This protein binds this small molecule.
Small molecule (SMILES): CC(=O)N[C@H]1[C@H](O[C@H]2[C@H](O)[C@@H](NC(C)=O)CO[C@@H]2CO)O[C@H](CO)[C@@H](O)[C@@H]1O

Sequence of chain 3.A:
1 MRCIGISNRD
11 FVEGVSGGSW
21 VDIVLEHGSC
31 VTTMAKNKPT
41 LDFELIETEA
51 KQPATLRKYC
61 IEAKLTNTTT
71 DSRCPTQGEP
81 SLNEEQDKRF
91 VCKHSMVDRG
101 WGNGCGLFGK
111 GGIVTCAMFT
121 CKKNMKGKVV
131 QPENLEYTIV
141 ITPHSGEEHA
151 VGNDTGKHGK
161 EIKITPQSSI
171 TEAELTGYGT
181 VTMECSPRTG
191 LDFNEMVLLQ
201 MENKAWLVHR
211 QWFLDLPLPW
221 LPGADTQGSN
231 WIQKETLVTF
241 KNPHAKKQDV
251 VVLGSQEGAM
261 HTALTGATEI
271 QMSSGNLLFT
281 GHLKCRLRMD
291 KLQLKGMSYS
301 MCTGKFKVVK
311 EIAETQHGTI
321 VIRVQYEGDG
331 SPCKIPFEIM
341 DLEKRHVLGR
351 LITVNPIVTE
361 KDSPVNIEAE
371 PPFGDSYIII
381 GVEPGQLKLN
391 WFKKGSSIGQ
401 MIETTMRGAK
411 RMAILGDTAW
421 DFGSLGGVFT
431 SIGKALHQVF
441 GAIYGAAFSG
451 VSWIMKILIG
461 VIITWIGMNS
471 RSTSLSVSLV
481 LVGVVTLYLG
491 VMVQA

Sequence of chain 42.A:
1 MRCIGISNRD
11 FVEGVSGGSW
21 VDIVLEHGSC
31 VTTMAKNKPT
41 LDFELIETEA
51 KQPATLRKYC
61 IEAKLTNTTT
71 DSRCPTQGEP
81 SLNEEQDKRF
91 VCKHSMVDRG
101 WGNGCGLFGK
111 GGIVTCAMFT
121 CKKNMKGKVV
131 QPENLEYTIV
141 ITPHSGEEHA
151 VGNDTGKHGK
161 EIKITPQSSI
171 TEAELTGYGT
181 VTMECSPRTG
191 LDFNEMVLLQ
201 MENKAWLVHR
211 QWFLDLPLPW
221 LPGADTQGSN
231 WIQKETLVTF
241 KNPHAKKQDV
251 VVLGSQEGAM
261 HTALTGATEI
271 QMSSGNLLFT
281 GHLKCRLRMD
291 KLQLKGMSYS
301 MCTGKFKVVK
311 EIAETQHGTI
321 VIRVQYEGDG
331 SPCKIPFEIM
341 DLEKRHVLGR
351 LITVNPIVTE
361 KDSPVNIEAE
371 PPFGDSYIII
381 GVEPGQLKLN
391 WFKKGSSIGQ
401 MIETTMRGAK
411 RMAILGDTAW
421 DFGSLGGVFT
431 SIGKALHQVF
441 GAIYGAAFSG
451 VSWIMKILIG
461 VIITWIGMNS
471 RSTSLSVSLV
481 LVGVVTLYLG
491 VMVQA

Binding-site contacts:
Ligand atom O7 contacts residue HIS149 of chain 3.A at 3.3 Å.
Ligand atom C2 contacts residue HIS149 of chain 3.A at 3.4 Å.
Ligand atom O5 contacts residue HIS158 of chain 3.A at 3.2 Å.
Ligand atom O5 contacts residue HIS149 of chain 3.A at 3.6 Å (h-bond).
Ligand atom C5 contacts residue HIS158 of chain 3.A at 4.0 Å.
Ligand atom C4 contacts residue ASN153 of chain 3.A at 4.2 Å.
Ligand atom O3 contacts residue HIS149 of chain 3.A at 4.2 Å.
Ligand atom C8 contacts residue ASN153 of chain 3.A at 4.5 Å.
Ligand atom O5 contacts residue THR155 of chain 3.A at 3.9 Å.
Ligand atom C7 contacts residue HIS149 of chain 3.A at 4.3 Å.
Ligand atom C1 contacts residue HIS158 of chain 3.A at 4.2 Å.
Ligand atom C5 contacts residue ASN153 of chain 3.A at 3.6 Å.
Ligand atom C3 contacts residue ASN153 of chain 3.A at 3.9 Å.
Ligand atom C4 contacts residue HIS149 of chain 3.A at 3.7 Å.
Ligand atom C1 contacts residue THR155 of chain 3.A at 3.9 Å.
Ligand atom O5 contacts residue ASN153 of chain 3.A at 2.3 Å (h-bond).
Ligand atom C8 contacts residue GLY102 of chain 42.A at 3.5 Å.
Ligand atom C6 contacts residue HIS158 of chain 3.A at 3.6 Å.
Ligand atom C7 contacts residue ASN153 of chain 3.A at 4.1 Å.
Ligand atom C5 contacts residue GLY156 of chain 3.A at 4.1 Å.
Ligand atom O5 contacts residue GLY156 of chain 3.A at 4.1 Å.
Ligand atom O6 contacts residue HIS158 of chain 3.A at 3.5 Å.
Ligand atom N2 contacts residue ASN153 of chain 3.A at 3.1 Å (h-bond).
Ligand atom C1 contacts residue ASN153 of chain 3.A at 1.4 Å.
Ligand atom C5 contacts residue HIS149 of chain 3.A at 4.2 Å.
Ligand atom C3 contacts residue HIS149 of chain 3.A at 4.3 Å.
Ligand atom N2 contacts residue HIS149 of chain 3.A at 4.2 Å.
Ligand atom C6 contacts residue GLY156 of chain 3.A at 3.8 Å.
Ligand atom C1 contacts residue HIS149 of chain 3.A at 3.6 Å.
Ligand atom C2 contacts residue ASN153 of chain 3.A at 2.5 Å.
Ligand atom O6 contacts residue HIS149 of chain 3.A at 3.5 Å.